Sequence of chain 1.E:
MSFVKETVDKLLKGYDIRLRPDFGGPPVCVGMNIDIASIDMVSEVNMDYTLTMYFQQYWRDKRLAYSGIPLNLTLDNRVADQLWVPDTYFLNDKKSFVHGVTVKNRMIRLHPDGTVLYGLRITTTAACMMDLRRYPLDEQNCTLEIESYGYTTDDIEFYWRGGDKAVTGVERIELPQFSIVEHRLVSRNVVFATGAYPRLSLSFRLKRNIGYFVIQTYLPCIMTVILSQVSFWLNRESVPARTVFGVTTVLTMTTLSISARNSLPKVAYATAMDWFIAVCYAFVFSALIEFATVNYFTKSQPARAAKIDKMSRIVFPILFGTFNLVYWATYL

This small molecule binds to this protein.
Small molecule (SMILES): CC(=O)[C@H]1CC[C@H]2[C@@H]3CC[C@@H]4C[C@H](O)CC[C@]4(C)[C@H]3CC[C@]12C

Sequence of chain 1.D:
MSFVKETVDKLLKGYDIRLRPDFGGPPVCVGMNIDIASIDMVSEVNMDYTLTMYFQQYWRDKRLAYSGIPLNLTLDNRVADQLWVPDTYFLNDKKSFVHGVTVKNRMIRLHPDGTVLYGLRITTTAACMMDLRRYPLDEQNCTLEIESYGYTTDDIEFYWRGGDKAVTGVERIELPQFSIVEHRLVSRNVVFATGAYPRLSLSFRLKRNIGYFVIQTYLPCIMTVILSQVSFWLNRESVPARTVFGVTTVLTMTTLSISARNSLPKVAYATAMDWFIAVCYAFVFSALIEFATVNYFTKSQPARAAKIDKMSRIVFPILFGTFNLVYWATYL

Binding-site contacts:
Ligand atom C19 contacts residue ILE300 of chain 1.D at 4.4 Å (hydrophobic).
Ligand atom O01 contacts residue GLN240 of chain 1.E at 2.7 Å (h-bond).
Ligand atom C02 contacts residue PRO328 of chain 1.E at 4.4 Å (hydrophobic).
Ligand atom C16 contacts residue TRP244 of chain 1.E at 4.0 Å (hydrophobic).
Ligand atom C17 contacts residue TRP244 of chain 1.E at 3.6 Å (hydrophobic).
Ligand atom C16 contacts residue THR304 of chain 1.D at 4.0 Å.
Ligand atom C06 contacts residue VAL241 of chain 1.E at 3.7 Å (hydrophobic).
Ligand atom C07 contacts residue TRP244 of chain 1.E at 4.2 Å (hydrophobic).
Ligand atom C20 contacts residue THR304 of chain 1.D at 4.2 Å.
Ligand atom C03 contacts residue PRO328 of chain 1.E at 4.3 Å (hydrophobic).
Ligand atom C18 contacts residue THR304 of chain 1.D at 3.9 Å.
Ligand atom C13 contacts residue TRP244 of chain 1.E at 4.4 Å (hydrophobic).
Ligand atom C08 contacts residue TRP244 of chain 1.E at 4.5 Å (hydrophobic).
Ligand atom C03 contacts residue GLN240 of chain 1.E at 3.6 Å.
Ligand atom C14 contacts residue TRP244 of chain 1.E at 4.0 Å (hydrophobic).
Ligand atom C12 contacts residue TRP244 of chain 1.E at 4.0 Å (hydrophobic).
Ligand atom O02 contacts residue THR304 of chain 1.D at 3.2 Å (h-bond).
Ligand atom C04 contacts residue GLN240 of chain 1.E at 4.2 Å.
Ligand atom C17 contacts residue THR304 of chain 1.D at 4.5 Å.
Ligand atom C15 contacts residue TRP244 of chain 1.E at 4.0 Å (hydrophobic).
Ligand atom C04 contacts residue ILE237 of chain 1.E at 4.2 Å (hydrophobic).
Ligand atom C20 contacts residue TRP244 of chain 1.E at 4.2 Å (hydrophobic).
Ligand atom C21 contacts residue TYR307 of chain 1.D at 4.3 Å (hydrophobic).
Ligand atom C21 contacts residue TRP244 of chain 1.E at 3.9 Å (hydrophobic).
Ligand atom C15 contacts residue ALA303 of chain 1.D at 3.6 Å (hydrophobic).
Ligand atom C07 contacts residue VAL241 of chain 1.E at 3.9 Å (hydrophobic).
Ligand atom C09 contacts residue TRP244 of chain 1.E at 4.3 Å (hydrophobic).
Ligand atom C18 contacts residue ILE300 of chain 1.D at 4.0 Å (hydrophobic).
Ligand atom C04 contacts residue TRP244 of chain 1.E at 4.4 Å (hydrophobic).
Ligand atom C06 contacts residue ILE237 of chain 1.E at 4.1 Å (hydrophobic).
Ligand atom C20 contacts residue TYR307 of chain 1.D at 4.3 Å (hydrophobic).
Ligand atom C05 contacts residue ILE237 of chain 1.E at 3.8 Å (hydrophobic).
Ligand atom C16 contacts residue ALA303 of chain 1.D at 4.0 Å (hydrophobic).
Ligand atom O02 contacts residue TYR307 of chain 1.D at 4.1 Å.
Ligand atom O01 contacts residue PRO328 of chain 1.E at 3.7 Å.